Sequence of chain 1.A:
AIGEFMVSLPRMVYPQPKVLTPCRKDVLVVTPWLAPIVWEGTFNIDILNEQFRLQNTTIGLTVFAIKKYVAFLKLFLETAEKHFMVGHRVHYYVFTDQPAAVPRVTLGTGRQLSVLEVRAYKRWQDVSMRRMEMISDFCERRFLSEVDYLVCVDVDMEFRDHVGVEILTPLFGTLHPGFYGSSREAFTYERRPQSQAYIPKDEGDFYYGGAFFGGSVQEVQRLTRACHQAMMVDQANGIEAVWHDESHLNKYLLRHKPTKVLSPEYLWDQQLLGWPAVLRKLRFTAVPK

Binding-site contacts:
Ligand atom N19 contacts residue TYR70 of chain 1.A at 3.5 Å (h-bond).
Ligand atom O3' contacts residue ASP155 of chain 1.A at 3.2 Å.
Ligand atom N1 contacts residue VAL128 of chain 1.A at 3.7 Å.
Ligand atom C5' contacts residue ASP155 of chain 1.A at 3.6 Å.
Ligand atom C14 contacts residue TYR70 of chain 1.A at 3.4 Å (hydrophobic).
Ligand atom O2 contacts residue TYR70 of chain 1.A at 3.5 Å.
Ligand atom O13 contacts residue ASP157 of chain 1.A at 3.3 Å (salt-bridge).
Ligand atom O21 contacts residue ASP157 of chain 1.A at 3.1 Å (salt-bridge).
Ligand atom O21 contacts residue BHE1 of chain 1.C at 3.5 Å (h-bond).
Ligand atom C18 contacts residue TYR70 of chain 1.A at 3.6 Å (hydrophobic).
Ligand atom C2 contacts residue TYR70 of chain 1.A at 3.6 Å (hydrophobic).
Ligand atom O4 contacts residue TYR70 of chain 1.A at 3.6 Å.
Ligand atom N3 contacts residue ILE67 of chain 1.A at 2.8 Å (h-bond).
Ligand atom O3' contacts residue ASP157 of chain 1.A at 3.0 Å (salt-bridge).
Ligand atom O2' contacts residue PHE65 of chain 1.A at 2.6 Å (h-bond).
Ligand atom C14 contacts residue MN1 of chain 1.B at 3.1 Å.
Ligand atom O2' contacts residue VAL156 of chain 1.A at 3.5 Å.
Ligand atom O2 contacts residue PHE65 of chain 1.A at 3.3 Å (h-bond).
Ligand atom N19 contacts residue MN1 of chain 1.B at 2.3 Å.
Ligand atom C17 contacts residue TYR70 of chain 1.A at 3.7 Å (hydrophobic).
Ligand atom C15 contacts residue TYR70 of chain 1.A at 3.4 Å (hydrophobic).
Ligand atom O4 contacts residue ILE67 of chain 1.A at 3.6 Å.
Ligand atom C4 contacts residue ILE67 of chain 1.A at 3.7 Å (hydrophobic).
Ligand atom C4 contacts residue TYR70 of chain 1.A at 3.3 Å (hydrophobic).
Ligand atom C20 contacts residue MN1 of chain 1.B at 3.5 Å.
Ligand atom N3 contacts residue TYR70 of chain 1.A at 3.2 Å.
Ligand atom C18 contacts residue MN1 of chain 1.B at 3.3 Å.
Ligand atom O13 contacts residue MN1 of chain 1.B at 2.2 Å.
Ligand atom C16 contacts residue TYR70 of chain 1.A at 3.6 Å (hydrophobic).
Ligand atom C2 contacts residue ILE67 of chain 1.A at 3.6 Å (hydrophobic).
Ligand atom C2 contacts residue VAL128 of chain 1.A at 3.6 Å (hydrophobic).
Ligand atom C12 contacts residue MN1 of chain 1.B at 3.0 Å.
Ligand atom C4' contacts residue ARG132 of chain 1.A at 3.6 Å.
Ligand atom N19 contacts residue ASP157 of chain 1.A at 3.5 Å (salt-bridge).
Ligand atom O2 contacts residue ILE67 of chain 1.A at 2.8 Å (h-bond).
Ligand atom O13 contacts residue ASP155 of chain 1.A at 3.3 Å (salt-bridge).
Ligand atom O3' contacts residue VAL156 of chain 1.A at 3.1 Å (h-bond).
Ligand atom C2' contacts residue PHE65 of chain 1.A at 3.4 Å (hydrophobic).
Ligand atom O21 contacts residue MN1 of chain 1.B at 2.5 Å.
Ligand atom C20 contacts residue BHE1 of chain 1.C at 3.6 Å.

A small-molecule ligand and the protein it binds are described below.
Small molecule (SMILES): O=C(NC[C@H]1O[C@@H](n2ccc(=O)[nH]c2=O)[C@H](O)[C@@H]1O)c1cccc(CO[C@@H]2O[C@@H](CO)[C@@H](O)[C@@H](O)[C@H]2O)n1